Sequence of chain 1.B:
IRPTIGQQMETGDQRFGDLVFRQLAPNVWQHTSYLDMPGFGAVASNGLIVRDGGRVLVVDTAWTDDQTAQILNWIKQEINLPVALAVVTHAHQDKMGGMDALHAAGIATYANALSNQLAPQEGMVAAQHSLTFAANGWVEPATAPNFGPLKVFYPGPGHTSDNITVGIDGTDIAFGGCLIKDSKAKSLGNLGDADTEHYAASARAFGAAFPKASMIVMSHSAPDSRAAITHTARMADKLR

This protein binds this small molecule.
Small molecule (SMILES): CC1(C)S[C@H]([C@H](NC(=O)[C@H](N)c2ccccc2)C(=O)O)N[C@H]1C(=O)O

Binding-site contacts:
Ligand atom O2 contacts residue LEU191 of chain 1.B at 3.9 Å.
Ligand atom C16 contacts residue CD1 of chain 1.J at 4.2 Å.
Ligand atom O1 contacts residue LYS184 of chain 1.B at 3.3 Å (salt-bridge).
Ligand atom C2 contacts residue HIS162 of chain 1.B at 3.8 Å.
Ligand atom C8 contacts residue GLN96 of chain 1.B at 3.0 Å.
Ligand atom O3 contacts residue HIS95 of chain 1.B at 3.7 Å.
Ligand atom O3 contacts residue GLN96 of chain 1.B at 3.9 Å.
Ligand atom O3 contacts residue ASP97 of chain 1.B at 3.4 Å (salt-bridge).
Ligand atom C13 contacts residue CD1 of chain 1.J at 3.3 Å.
Ligand atom O2 contacts residue LYS184 of chain 1.B at 2.9 Å (salt-bridge).
Ligand atom C12 contacts residue CD1 of chain 1.J at 3.3 Å.
Ligand atom N3 contacts residue ASP97 of chain 1.B at 3.7 Å.
Ligand atom C12 contacts residue ASN193 of chain 1.B at 4.0 Å.
Ligand atom N3 contacts residue CD1 of chain 1.J at 2.6 Å.
Ligand atom C14 contacts residue TRP66 of chain 1.B at 3.6 Å (hydrophobic).
Ligand atom O1 contacts residue HIS162 of chain 1.B at 3.8 Å.
Ligand atom C2 contacts residue CD1 of chain 1.J at 3.1 Å.
Ligand atom O2 contacts residue HIS162 of chain 1.B at 3.8 Å.
Ligand atom O1 contacts residue HIS223 of chain 1.B at 3.2 Å (h-bond).
Ligand atom C1 contacts residue ASN193 of chain 1.B at 3.7 Å.
Ligand atom C2 contacts residue LYS184 of chain 1.B at 3.5 Å.
Ligand atom C13 contacts residue HIS223 of chain 1.B at 3.6 Å.
Ligand atom C16 contacts residue HIS223 of chain 1.B at 3.3 Å.
Ligand atom C13 contacts residue ASP97 of chain 1.B at 3.5 Å.
Ligand atom O1 contacts residue CD1 of chain 1.J at 2.3 Å.
Ligand atom C12 contacts residue HIS223 of chain 1.B at 4.1 Å.
Ligand atom C14 contacts residue ASP97 of chain 1.B at 3.2 Å.
Ligand atom C13 contacts residue TRP66 of chain 1.B at 4.1 Å (hydrophobic).
Ligand atom C7 contacts residue GLN96 of chain 1.B at 3.9 Å.
Ligand atom C9 contacts residue GLN96 of chain 1.B at 3.8 Å.
Ligand atom C14 contacts residue CD1 of chain 1.J at 3.6 Å.
Ligand atom O2 contacts residue GLY192 of chain 1.B at 3.4 Å.
Ligand atom N3 contacts residue HIS223 of chain 1.B at 3.6 Å.
Ligand atom O2 contacts residue ASN193 of chain 1.B at 2.9 Å (h-bond).
Ligand atom S1 contacts residue VAL46 of chain 1.B at 4.2 Å.
Ligand atom N2 contacts residue HIS95 of chain 1.B at 3.6 Å.
Ligand atom C2 contacts residue ASN193 of chain 1.B at 4.0 Å.
Ligand atom O1 contacts residue CYS181 of chain 1.B at 3.5 Å.
Ligand atom C2 contacts residue HIS223 of chain 1.B at 3.9 Å.
Ligand atom C16 contacts residue ILE8 of chain 1.B at 4.0 Å (hydrophobic).